This protein binds this small molecule.
Small molecule (SMILES): CC(=O)N[C@@H]1[C@@H](O)[C@H](O)[C@@H](CO)O[C@H]1O

Binding-site contacts:
Ligand atom O5 contacts residue ASN353 of chain 2.A at 2.4 Å (h-bond).
Ligand atom O3 contacts residue LEU369 of chain 2.A at 3.7 Å.
Ligand atom C6 contacts residue GLN359 of chain 2.A at 4.3 Å.
Ligand atom N2 contacts residue PHE374 of chain 2.A at 4.2 Å.
Ligand atom C2 contacts residue ASN353 of chain 2.A at 2.3 Å.
Ligand atom O6 contacts residue GLN359 of chain 2.A at 3.4 Å (h-bond).
Ligand atom C3 contacts residue LEU369 of chain 2.A at 3.3 Å (hydrophobic).
Ligand atom C8 contacts residue LYS371 of chain 2.A at 4.1 Å.
Ligand atom C8 contacts residue LEU369 of chain 2.A at 3.4 Å (hydrophobic).
Ligand atom O5 contacts residue GLN359 of chain 2.A at 3.6 Å.
Ligand atom C4 contacts residue ASN353 of chain 2.A at 4.2 Å.
Ligand atom C1 contacts residue GLN359 of chain 2.A at 4.1 Å.
Ligand atom O5 contacts residue LEU369 of chain 2.A at 4.3 Å.
Ligand atom C1 contacts residue ASN353 of chain 2.A at 1.4 Å.
Ligand atom C5 contacts residue LEU369 of chain 2.A at 3.9 Å (hydrophobic).
Ligand atom C3 contacts residue ASN353 of chain 2.A at 3.7 Å.
Ligand atom C2 contacts residue LEU369 of chain 2.A at 3.4 Å (hydrophobic).
Ligand atom C8 contacts residue PHE374 of chain 2.A at 4.2 Å (hydrophobic).
Ligand atom N2 contacts residue ASN353 of chain 2.A at 2.7 Å (h-bond).
Ligand atom C1 contacts residue LEU369 of chain 2.A at 3.9 Å (hydrophobic).
Ligand atom C5 contacts residue GLN359 of chain 2.A at 4.1 Å.
Ligand atom O7 contacts residue ASN353 of chain 2.A at 3.5 Å (h-bond).
Ligand atom C8 contacts residue ASN353 of chain 2.A at 4.5 Å.
Ligand atom C5 contacts residue ASN353 of chain 2.A at 3.7 Å.
Ligand atom N2 contacts residue LEU369 of chain 2.A at 2.5 Å (h-bond).
Ligand atom C7 contacts residue ASN353 of chain 2.A at 3.4 Å.
Ligand atom C8 contacts residue ASP370 of chain 2.A at 4.0 Å.
Ligand atom C7 contacts residue LEU369 of chain 2.A at 3.4 Å (hydrophobic).

Sequence of chain 2.A:
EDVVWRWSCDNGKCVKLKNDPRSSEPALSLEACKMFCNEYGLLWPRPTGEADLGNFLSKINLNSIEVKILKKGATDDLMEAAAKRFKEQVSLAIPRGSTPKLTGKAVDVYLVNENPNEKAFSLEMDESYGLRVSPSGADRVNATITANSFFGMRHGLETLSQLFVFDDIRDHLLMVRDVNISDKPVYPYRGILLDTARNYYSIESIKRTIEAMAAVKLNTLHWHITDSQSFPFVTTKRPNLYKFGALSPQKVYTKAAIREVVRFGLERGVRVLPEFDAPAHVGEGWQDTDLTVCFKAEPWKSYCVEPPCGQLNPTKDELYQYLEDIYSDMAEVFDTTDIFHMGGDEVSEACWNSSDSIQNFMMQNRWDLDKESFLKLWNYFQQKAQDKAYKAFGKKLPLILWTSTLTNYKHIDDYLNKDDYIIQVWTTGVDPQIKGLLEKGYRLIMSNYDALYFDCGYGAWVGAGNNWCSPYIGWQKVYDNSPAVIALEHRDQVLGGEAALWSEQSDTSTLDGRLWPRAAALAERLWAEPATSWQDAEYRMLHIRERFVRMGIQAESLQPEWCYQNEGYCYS